Binding-site contacts:
Ligand atom C2 contacts residue ASN431 of chain 1.A at 2.4 Å.
Ligand atom C7 contacts residue ILE430 of chain 1.A at 4.4 Å (hydrophobic).
Ligand atom N2 contacts residue ASN431 of chain 1.A at 2.9 Å (h-bond).
Ligand atom O6 contacts residue ALA436 of chain 1.A at 4.3 Å.
Ligand atom C6 contacts residue ALA436 of chain 1.A at 4.1 Å (hydrophobic).
Ligand atom C1 contacts residue ILE430 of chain 1.A at 4.4 Å (hydrophobic).
Ligand atom N2 contacts residue ILE430 of chain 1.A at 4.0 Å.
Ligand atom C1 contacts residue ASN431 of chain 1.A at 1.4 Å.
Ligand atom C3 contacts residue ASN431 of chain 1.A at 3.8 Å.
Ligand atom O5 contacts residue ASN431 of chain 1.A at 2.3 Å (h-bond).
Ligand atom C7 contacts residue ASN431 of chain 1.A at 3.5 Å.
Ligand atom C4 contacts residue ASN431 of chain 1.A at 4.2 Å.
Ligand atom C1 contacts residue ALA436 of chain 1.A at 4.3 Å (hydrophobic).
Ligand atom C5 contacts residue ASN431 of chain 1.A at 3.6 Å.
Ligand atom O5 contacts residue ALA436 of chain 1.A at 3.6 Å.
Ligand atom O7 contacts residue ASN431 of chain 1.A at 3.6 Å.
Ligand atom C5 contacts residue ALA436 of chain 1.A at 4.4 Å (hydrophobic).
Ligand atom C8 contacts residue ILE430 of chain 1.A at 4.2 Å (hydrophobic).

Sequence of chain 1.A:
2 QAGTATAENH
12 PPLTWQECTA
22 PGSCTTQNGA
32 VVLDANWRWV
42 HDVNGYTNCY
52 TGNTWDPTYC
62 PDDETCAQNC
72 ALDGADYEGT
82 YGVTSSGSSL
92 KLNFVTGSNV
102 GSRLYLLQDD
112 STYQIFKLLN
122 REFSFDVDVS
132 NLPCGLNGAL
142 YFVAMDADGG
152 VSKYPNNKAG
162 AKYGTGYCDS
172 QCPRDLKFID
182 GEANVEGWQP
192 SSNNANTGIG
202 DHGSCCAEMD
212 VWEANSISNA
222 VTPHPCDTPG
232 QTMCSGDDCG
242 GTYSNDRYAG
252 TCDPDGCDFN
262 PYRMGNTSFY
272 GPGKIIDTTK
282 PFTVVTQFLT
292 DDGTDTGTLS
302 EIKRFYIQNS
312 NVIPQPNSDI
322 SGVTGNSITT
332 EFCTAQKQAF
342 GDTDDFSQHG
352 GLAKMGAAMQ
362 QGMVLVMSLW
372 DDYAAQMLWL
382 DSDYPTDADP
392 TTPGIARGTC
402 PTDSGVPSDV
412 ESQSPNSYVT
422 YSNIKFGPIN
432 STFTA

A protein and the small-molecule ligand that binds it are described below.
Small molecule (SMILES): CC(=O)N[C@@H]1[C@@H](O)[C@H](O)[C@@H](CO)O[C@H]1O